Sequence of chain 1.D:
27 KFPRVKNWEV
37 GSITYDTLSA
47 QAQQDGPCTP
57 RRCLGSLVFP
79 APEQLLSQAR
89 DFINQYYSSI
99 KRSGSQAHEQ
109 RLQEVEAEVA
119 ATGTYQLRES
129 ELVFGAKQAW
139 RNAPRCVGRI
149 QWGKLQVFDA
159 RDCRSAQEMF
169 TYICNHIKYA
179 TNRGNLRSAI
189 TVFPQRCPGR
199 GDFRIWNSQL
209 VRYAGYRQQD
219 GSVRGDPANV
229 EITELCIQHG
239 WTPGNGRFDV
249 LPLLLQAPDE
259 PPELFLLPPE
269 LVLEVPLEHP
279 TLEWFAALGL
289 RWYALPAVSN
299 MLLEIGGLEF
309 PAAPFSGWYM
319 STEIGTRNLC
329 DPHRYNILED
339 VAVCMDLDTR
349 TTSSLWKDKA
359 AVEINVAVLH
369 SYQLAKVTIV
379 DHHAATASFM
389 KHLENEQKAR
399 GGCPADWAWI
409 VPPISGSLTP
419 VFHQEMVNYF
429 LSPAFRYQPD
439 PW

A protein and the small-molecule ligand that binds it are described below.
Small molecule (SMILES): CNCc1cc(C#N)cc(OCc2ccc3ccc(N)nc3c2)c1

Binding-site contacts:
Ligand atom C06 contacts residue HEM1 of chain 1.AA at 3.5 Å.
Ligand atom C07 contacts residue VAL296 of chain 1.D at 3.4 Å (hydrophobic).
Ligand atom N02 contacts residue GLU321 of chain 1.D at 2.6 Å (salt-bridge).
Ligand atom C02 contacts residue GLU321 of chain 1.D at 3.4 Å.
Ligand atom C04 contacts residue HEM1 of chain 1.AA at 3.5 Å.
Ligand atom C25 contacts residue HEM1 of chain 1.AA at 3.4 Å.
Ligand atom N01 contacts residue GLU321 of chain 1.D at 2.7 Å (salt-bridge).
Ligand atom C10 contacts residue GLU321 of chain 1.D at 3.5 Å.
Ligand atom C08 contacts residue HEM1 of chain 1.AA at 3.7 Å.
Ligand atom C10 contacts residue HEM1 of chain 1.AA at 3.8 Å.
Ligand atom C09 contacts residue HEM1 of chain 1.AA at 3.3 Å.
Ligand atom C11 contacts residue HEM1 of chain 1.AA at 3.5 Å.
Ligand atom N02 contacts residue TYR317 of chain 1.D at 3.4 Å.
Ligand atom C22 contacts residue HEM1 of chain 1.AA at 3.6 Å.
Ligand atom O12 contacts residue VAL296 of chain 1.D at 3.5 Å.
Ligand atom N01 contacts residue HEM1 of chain 1.AA at 3.8 Å.
Ligand atom C31 contacts residue TRP407 of chain 1.D at 3.4 Å (hydrophobic).
Ligand atom O12 contacts residue HEM1 of chain 1.AA at 3.5 Å.
Ligand atom N28 contacts residue MET299 of chain 1.D at 3.7 Å.
Ligand atom C26 contacts residue HEM1 of chain 1.AA at 3.0 Å.
Ligand atom C06 contacts residue PHE313 of chain 1.D at 3.4 Å (hydrophobic).
Ligand atom C09 contacts residue GLU321 of chain 1.D at 3.5 Å.
Ligand atom C02 contacts residue TRP316 of chain 1.D at 3.8 Å (hydrophobic).
Ligand atom C31 contacts residue HEM1 of chain 1.AA at 3.4 Å.
Ligand atom N28 contacts residue ASN298 of chain 1.D at 3.1 Å (h-bond).
Ligand atom N28 contacts residue TYR435 of chain 1.D at 3.5 Å.
Ligand atom C08 contacts residue VAL296 of chain 1.D at 3.8 Å (hydrophobic).
Ligand atom C07 contacts residue HEM1 of chain 1.AA at 3.6 Å.
Ligand atom N02 contacts residue TRP316 of chain 1.D at 2.8 Å (h-bond).
Ligand atom C02 contacts residue HEM1 of chain 1.AA at 3.7 Å.
Ligand atom C31 contacts residue TYR435 of chain 1.D at 3.5 Å (hydrophobic).
Ligand atom C03 contacts residue HEM1 of chain 1.AA at 3.3 Å.
Ligand atom C27 contacts residue ASN298 of chain 1.D at 3.5 Å.
Ligand atom C23 contacts residue TYR435 of chain 1.D at 3.8 Å (hydrophobic).
Ligand atom C27 contacts residue TYR435 of chain 1.D at 3.7 Å (hydrophobic).
Ligand atom C31 contacts residue VAL64 of chain 1.D at 3.5 Å (hydrophobic).
Ligand atom C05 contacts residue HEM1 of chain 1.AA at 3.8 Å.
Ligand atom N02 contacts residue MET318 of chain 1.D at 3.8 Å.
Ligand atom C06 contacts residue VAL296 of chain 1.D at 3.8 Å (hydrophobic).
Ligand atom C21 contacts residue HEM1 of chain 1.AA at 3.1 Å.